The small molecule below binds the protein below.
Small molecule (SMILES): CC(=O)N[C@H]1[C@H](O[C@H]2[C@H](O)[C@@H](NC(C)=O)CO[C@@H]2CO[C@@H]2O[C@@H](C)[C@@H](O)[C@@H](O)[C@@H]2O)O[C@H](CO)[C@@H](O[C@@H]2O[C@H](CO)[C@@H](O)[C@H](O)[C@@H]2O)[C@@H]1O

Sequence of chain 47.E:
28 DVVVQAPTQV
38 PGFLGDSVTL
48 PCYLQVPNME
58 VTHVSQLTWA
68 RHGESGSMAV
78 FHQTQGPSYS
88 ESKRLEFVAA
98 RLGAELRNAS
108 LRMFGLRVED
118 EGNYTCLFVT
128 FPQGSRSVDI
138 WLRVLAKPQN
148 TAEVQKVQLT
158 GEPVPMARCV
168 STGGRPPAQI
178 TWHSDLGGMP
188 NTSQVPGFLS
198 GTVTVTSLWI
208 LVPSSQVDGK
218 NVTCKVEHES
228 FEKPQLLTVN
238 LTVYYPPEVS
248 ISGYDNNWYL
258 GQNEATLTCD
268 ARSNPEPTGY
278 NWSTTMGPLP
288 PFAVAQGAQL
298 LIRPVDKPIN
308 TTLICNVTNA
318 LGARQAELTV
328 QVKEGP

Binding-site contacts:
Ligand atom O5 contacts residue ASN307 of chain 47.E at 2.3 Å (h-bond).
Ligand atom C8 contacts residue PRO305 of chain 47.E at 2.9 Å (hydrophobic).
Ligand atom C5 contacts residue ASN307 of chain 47.E at 3.6 Å.
Ligand atom N2 contacts residue ASN307 of chain 47.E at 3.0 Å (h-bond).
Ligand atom C4 contacts residue ASN307 of chain 47.E at 4.2 Å.
Ligand atom C2 contacts residue ASN307 of chain 47.E at 2.5 Å.
Ligand atom C8 contacts residue ASN307 of chain 47.E at 4.5 Å.
Ligand atom O6 contacts residue GLN328 of chain 47.E at 4.3 Å.
Ligand atom C7 contacts residue PRO305 of chain 47.E at 4.3 Å (hydrophobic).
Ligand atom C7 contacts residue ASN307 of chain 47.E at 4.1 Å.
Ligand atom C3 contacts residue ASN307 of chain 47.E at 3.8 Å.
Ligand atom C1 contacts residue ASN307 of chain 47.E at 1.4 Å.
Ligand atom C8 contacts residue ILE306 of chain 47.E at 3.7 Å (hydrophobic).